Binding-site contacts:
Ligand atom C13 contacts residue ILE331 of chain 1.A at 4.4 Å (hydrophobic).
Ligand atom C21 contacts residue VAL330 of chain 1.A at 3.3 Å (hydrophobic).
Ligand atom C21 contacts residue ASN327 of chain 1.A at 3.9 Å.
Ligand atom C18 contacts residue LEU334 of chain 1.A at 4.5 Å (hydrophobic).
Ligand atom C20 contacts residue CYS326 of chain 1.A at 4.4 Å (hydrophobic).
Ligand atom C4 contacts residue ILE314 of chain 1.A at 4.0 Å (hydrophobic).
Ligand atom C12 contacts residue LEU334 of chain 1.A at 4.3 Å (hydrophobic).
Ligand atom C10 contacts residue THR315 of chain 1.A at 4.1 Å.
Ligand atom C24 contacts residue ASN327 of chain 1.A at 4.4 Å.
Ligand atom C26 contacts residue ASN327 of chain 1.A at 3.9 Å.
Ligand atom C1 contacts residue LEU334 of chain 1.A at 4.4 Å (hydrophobic).
Ligand atom C4 contacts residue THR315 of chain 1.A at 3.4 Å.
Ligand atom C15 contacts residue CYS326 of chain 1.A at 3.5 Å (hydrophobic).
Ligand atom C6 contacts residue MET318 of chain 1.A at 3.8 Å (hydrophobic).
Ligand atom C14 contacts residue ILE331 of chain 1.A at 4.5 Å (hydrophobic).
Ligand atom C11 contacts residue LEU334 of chain 1.A at 3.4 Å (hydrophobic).
Ligand atom C25 contacts residue ASN327 of chain 1.A at 4.3 Å.
Ligand atom C8 contacts residue ILE331 of chain 1.A at 4.2 Å (hydrophobic).
Ligand atom C3 contacts residue THR315 of chain 1.A at 4.4 Å.
Ligand atom C18 contacts residue ILE331 of chain 1.A at 3.2 Å (hydrophobic).
Ligand atom C7 contacts residue MET318 of chain 1.A at 4.1 Å (hydrophobic).
Ligand atom C18 contacts residue VAL330 of chain 1.A at 4.0 Å (hydrophobic).
Ligand atom C27 contacts residue ASN327 of chain 1.A at 4.0 Å.
Ligand atom C23 contacts residue CYS326 of chain 1.A at 4.4 Å (hydrophobic).
Ligand atom C20 contacts residue ASN327 of chain 1.A at 4.0 Å.
Ligand atom C22 contacts residue CYS326 of chain 1.A at 4.4 Å (hydrophobic).
Ligand atom C19 contacts residue LEU334 of chain 1.A at 3.4 Å (hydrophobic).
Ligand atom C5 contacts residue THR315 of chain 1.A at 4.0 Å.
Ligand atom C19 contacts residue PHE338 of chain 1.A at 4.2 Å (hydrophobic).
Ligand atom C16 contacts residue CYS326 of chain 1.A at 3.5 Å (hydrophobic).
Ligand atom C23 contacts residue ASN327 of chain 1.A at 3.4 Å.
Ligand atom O1 contacts residue THR315 of chain 1.A at 4.2 Å.
Ligand atom C9 contacts residue LEU334 of chain 1.A at 4.4 Å (hydrophobic).
Ligand atom C15 contacts residue ILE331 of chain 1.A at 4.3 Å (hydrophobic).
Ligand atom C10 contacts residue LEU334 of chain 1.A at 4.3 Å (hydrophobic).
Ligand atom C19 contacts residue THR315 of chain 1.A at 2.9 Å.
Ligand atom C22 contacts residue ASN327 of chain 1.A at 3.9 Å.
Ligand atom C12 contacts residue VAL330 of chain 1.A at 4.5 Å (hydrophobic).

This protein binds this small molecule.
Small molecule (SMILES): CC(C)CCC[C@@H](C)[C@H]1CC[C@H]2[C@@H]3CC=C4C[C@@H](O)CC[C@]4(C)[C@H]3CC[C@]12C

Sequence of chain 1.A:
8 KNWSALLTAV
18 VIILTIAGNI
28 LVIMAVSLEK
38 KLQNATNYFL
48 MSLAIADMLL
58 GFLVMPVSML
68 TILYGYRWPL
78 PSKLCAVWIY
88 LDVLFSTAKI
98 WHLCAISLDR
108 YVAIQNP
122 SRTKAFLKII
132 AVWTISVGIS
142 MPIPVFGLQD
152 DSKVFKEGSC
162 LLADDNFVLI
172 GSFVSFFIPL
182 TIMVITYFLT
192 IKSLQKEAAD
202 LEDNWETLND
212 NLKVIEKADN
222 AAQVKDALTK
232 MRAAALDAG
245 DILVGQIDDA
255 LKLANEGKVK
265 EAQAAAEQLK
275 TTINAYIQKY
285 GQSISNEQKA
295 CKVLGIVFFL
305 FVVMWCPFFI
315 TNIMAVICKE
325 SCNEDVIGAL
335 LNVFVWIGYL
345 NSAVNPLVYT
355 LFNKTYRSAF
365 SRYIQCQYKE